Sequence of chain 1.C:
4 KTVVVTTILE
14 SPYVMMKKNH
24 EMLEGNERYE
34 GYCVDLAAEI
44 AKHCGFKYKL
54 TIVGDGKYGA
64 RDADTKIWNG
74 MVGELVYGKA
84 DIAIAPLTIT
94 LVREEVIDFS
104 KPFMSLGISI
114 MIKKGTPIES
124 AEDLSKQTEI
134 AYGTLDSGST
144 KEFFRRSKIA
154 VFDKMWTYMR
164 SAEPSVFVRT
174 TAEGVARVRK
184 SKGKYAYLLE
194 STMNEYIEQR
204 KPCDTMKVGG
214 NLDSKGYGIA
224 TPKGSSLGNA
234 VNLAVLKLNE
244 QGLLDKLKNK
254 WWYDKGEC

This small molecule binds to this protein.
Small molecule (SMILES): N[C@@H](Cn1cc(Br)c(=O)[nH]c1=O)C(=O)O

Binding-site contacts:
Ligand atom N3 contacts residue THR143 of chain 1.C at 2.8 Å (h-bond).
Ligand atom N8 contacts residue PRO89 of chain 1.C at 2.9 Å (h-bond).
Ligand atom N3 contacts residue GLU193 of chain 1.C at 3.7 Å.
Ligand atom C8 contacts residue THR91 of chain 1.C at 3.4 Å.
Ligand atom BR5 contacts residue THR174 of chain 1.C at 3.6 Å.
Ligand atom O91 contacts residue ARG96 of chain 1.C at 2.7 Å (salt-bridge).
Ligand atom O4 contacts residue GLU193 of chain 1.C at 3.0 Å (salt-bridge).
Ligand atom C9 contacts residue ARG96 of chain 1.C at 3.3 Å.
Ligand atom N8 contacts residue TYR220 of chain 1.C at 3.6 Å.
Ligand atom O92 contacts residue ARG96 of chain 1.C at 2.8 Å (salt-bridge).
Ligand atom C2 contacts residue THR143 of chain 1.C at 3.3 Å.
Ligand atom C9 contacts residue TYR61 of chain 1.C at 3.7 Å (hydrophobic).
Ligand atom C6 contacts residue LEU138 of chain 1.C at 3.7 Å (hydrophobic).
Ligand atom O2 contacts residue SER142 of chain 1.C at 3.1 Å (h-bond).
Ligand atom C8 contacts residue SER142 of chain 1.C at 3.4 Å.
Ligand atom O2 contacts residue THR143 of chain 1.C at 3.1 Å (h-bond).
Ligand atom O92 contacts residue GLY141 of chain 1.C at 3.3 Å.
Ligand atom C4 contacts residue GLU193 of chain 1.C at 3.6 Å.
Ligand atom O92 contacts residue TYR61 of chain 1.C at 3.4 Å.
Ligand atom N1 contacts residue GLU193 of chain 1.C at 3.5 Å (salt-bridge).
Ligand atom C7 contacts residue TYR61 of chain 1.C at 3.6 Å (hydrophobic).
Ligand atom N8 contacts residue THR91 of chain 1.C at 2.8 Å (h-bond).
Ligand atom C8 contacts residue GLU193 of chain 1.C at 3.4 Å.
Ligand atom C5 contacts residue GLU193 of chain 1.C at 3.4 Å.
Ligand atom C2 contacts residue LEU138 of chain 1.C at 3.7 Å (hydrophobic).
Ligand atom O91 contacts residue TYR61 of chain 1.C at 3.7 Å.
Ligand atom C4 contacts residue THR143 of chain 1.C at 3.7 Å.
Ligand atom O91 contacts residue THR91 of chain 1.C at 2.8 Å (h-bond).
Ligand atom C9 contacts residue SER142 of chain 1.C at 3.6 Å.
Ligand atom O2 contacts residue GLY141 of chain 1.C at 3.4 Å.
Ligand atom C6 contacts residue GLU193 of chain 1.C at 3.1 Å.
Ligand atom O91 contacts residue PRO89 of chain 1.C at 3.8 Å.
Ligand atom N1 contacts residue LEU138 of chain 1.C at 3.6 Å.
Ligand atom BR5 contacts residue MET196 of chain 1.C at 3.8 Å.
Ligand atom O91 contacts residue LEU90 of chain 1.C at 3.5 Å.
Ligand atom C9 contacts residue THR91 of chain 1.C at 3.6 Å.
Ligand atom C2 contacts residue GLU193 of chain 1.C at 3.8 Å.
Ligand atom N8 contacts residue GLU193 of chain 1.C at 2.9 Å (salt-bridge).
Ligand atom O4 contacts residue LEU192 of chain 1.C at 3.0 Å.
Ligand atom O92 contacts residue SER142 of chain 1.C at 3.1 Å (h-bond).